A protein and the small-molecule ligand that binds it are described below.
Small molecule (SMILES): CC(=O)N[C@@H]1[C@@H](O)[C@H](O)[C@@H](CO)O[C@H]1O

Sequence of chain 1.F:
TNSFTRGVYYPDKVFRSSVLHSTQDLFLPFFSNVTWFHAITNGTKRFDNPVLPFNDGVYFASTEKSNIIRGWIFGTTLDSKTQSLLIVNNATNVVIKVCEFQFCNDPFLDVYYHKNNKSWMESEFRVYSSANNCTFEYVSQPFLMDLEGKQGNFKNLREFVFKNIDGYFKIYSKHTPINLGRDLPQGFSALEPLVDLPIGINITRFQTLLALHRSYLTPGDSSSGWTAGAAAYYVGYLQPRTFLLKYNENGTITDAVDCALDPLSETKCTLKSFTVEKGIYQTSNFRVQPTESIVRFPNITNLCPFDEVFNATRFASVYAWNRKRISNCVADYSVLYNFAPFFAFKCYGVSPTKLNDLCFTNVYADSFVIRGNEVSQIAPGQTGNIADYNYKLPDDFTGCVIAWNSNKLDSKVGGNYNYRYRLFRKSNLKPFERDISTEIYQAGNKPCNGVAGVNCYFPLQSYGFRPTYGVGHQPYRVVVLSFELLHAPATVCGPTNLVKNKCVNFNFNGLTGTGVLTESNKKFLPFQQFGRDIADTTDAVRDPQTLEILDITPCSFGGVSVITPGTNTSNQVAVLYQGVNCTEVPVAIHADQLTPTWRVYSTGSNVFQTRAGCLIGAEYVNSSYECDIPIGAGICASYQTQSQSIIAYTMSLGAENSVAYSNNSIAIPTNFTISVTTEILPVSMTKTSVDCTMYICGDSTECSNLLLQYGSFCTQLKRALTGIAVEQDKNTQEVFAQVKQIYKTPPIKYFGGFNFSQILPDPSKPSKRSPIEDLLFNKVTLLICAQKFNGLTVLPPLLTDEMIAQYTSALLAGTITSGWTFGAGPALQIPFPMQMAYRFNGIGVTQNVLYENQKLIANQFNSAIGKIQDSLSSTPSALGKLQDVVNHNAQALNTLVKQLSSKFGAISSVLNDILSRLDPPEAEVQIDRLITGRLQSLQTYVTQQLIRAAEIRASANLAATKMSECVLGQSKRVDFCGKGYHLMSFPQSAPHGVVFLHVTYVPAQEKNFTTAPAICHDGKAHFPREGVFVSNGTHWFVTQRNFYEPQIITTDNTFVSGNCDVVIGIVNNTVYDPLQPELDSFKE

Binding-site contacts:
Ligand atom C4 contacts residue PHE371 of chain 1.F at 4.1 Å (hydrophobic).
Ligand atom C1 contacts residue ASN343 of chain 1.F at 1.4 Å.
Ligand atom C4 contacts residue ASN343 of chain 1.F at 4.2 Å.
Ligand atom O3 contacts residue ASN343 of chain 1.F at 2.8 Å (h-bond).
Ligand atom O6 contacts residue LEU368 of chain 1.F at 3.2 Å (h-bond).
Ligand atom C6 contacts residue ASP339 of chain 1.F at 3.7 Å.
Ligand atom O3 contacts residue PHE371 of chain 1.F at 3.3 Å.
Ligand atom C1 contacts residue PHE342 of chain 1.F at 3.4 Å (hydrophobic).
Ligand atom C3 contacts residue PHE371 of chain 1.F at 4.3 Å (hydrophobic).
Ligand atom C6 contacts residue LEU368 of chain 1.F at 4.0 Å (hydrophobic).
Ligand atom C8 contacts residue GLU340 of chain 1.F at 3.2 Å.
Ligand atom O6 contacts residue PHE371 of chain 1.F at 4.2 Å.
Ligand atom C5 contacts residue ASN343 of chain 1.F at 3.7 Å.
Ligand atom O4 contacts residue VAL367 of chain 1.F at 4.5 Å.
Ligand atom C7 contacts residue GLU340 of chain 1.F at 4.3 Å.
Ligand atom O5 contacts residue PHE371 of chain 1.F at 4.0 Å.
Ligand atom O5 contacts residue ASP339 of chain 1.F at 4.0 Å.
Ligand atom C5 contacts residue ASP339 of chain 1.F at 3.4 Å.
Ligand atom O6 contacts residue ASP339 of chain 1.F at 4.1 Å.
Ligand atom C1 contacts residue ASP339 of chain 1.F at 4.3 Å.
Ligand atom C5 contacts residue PHE342 of chain 1.F at 4.5 Å (hydrophobic).
Ligand atom C2 contacts residue ASN343 of chain 1.F at 2.4 Å.
Ligand atom C8 contacts residue ASP339 of chain 1.F at 3.4 Å.
Ligand atom N2 contacts residue ASN343 of chain 1.F at 3.4 Å (h-bond).
Ligand atom C4 contacts residue ASP339 of chain 1.F at 4.4 Å.
Ligand atom O5 contacts residue PHE342 of chain 1.F at 3.6 Å.
Ligand atom C5 contacts residue PHE371 of chain 1.F at 4.1 Å (hydrophobic).
Ligand atom O6 contacts residue VAL367 of chain 1.F at 3.5 Å.
Ligand atom C7 contacts residue ASP339 of chain 1.F at 4.2 Å.
Ligand atom O5 contacts residue ASN343 of chain 1.F at 2.4 Å (h-bond).
Ligand atom O4 contacts residue ASP339 of chain 1.F at 4.1 Å.
Ligand atom C6 contacts residue PHE342 of chain 1.F at 3.7 Å (hydrophobic).
Ligand atom O7 contacts residue ASN343 of chain 1.F at 3.4 Å (h-bond).
Ligand atom C6 contacts residue PHE371 of chain 1.F at 3.6 Å (hydrophobic).
Ligand atom C3 contacts residue ASN343 of chain 1.F at 3.5 Å.
Ligand atom C7 contacts residue ASN343 of chain 1.F at 3.5 Å.
Ligand atom O7 contacts residue GLU340 of chain 1.F at 4.1 Å.